This small molecule binds to this protein.
Small molecule (SMILES): CC(=O)N[C@@H]1[C@@H](O)[C@H](O)[C@@H](CO)O[C@H]1O

Sequence of chain 3.A:
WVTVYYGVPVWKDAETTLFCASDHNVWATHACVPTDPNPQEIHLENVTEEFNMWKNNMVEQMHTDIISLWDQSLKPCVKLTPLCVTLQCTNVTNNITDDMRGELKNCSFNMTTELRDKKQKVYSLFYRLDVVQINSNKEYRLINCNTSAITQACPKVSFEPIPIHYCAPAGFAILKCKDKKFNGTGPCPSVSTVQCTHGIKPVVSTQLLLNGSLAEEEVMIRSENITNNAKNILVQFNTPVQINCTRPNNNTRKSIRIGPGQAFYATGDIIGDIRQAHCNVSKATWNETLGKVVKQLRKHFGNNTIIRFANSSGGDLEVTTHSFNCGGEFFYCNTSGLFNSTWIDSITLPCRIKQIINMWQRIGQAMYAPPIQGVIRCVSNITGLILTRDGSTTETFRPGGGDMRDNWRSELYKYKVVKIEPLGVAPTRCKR

Binding-site contacts:
Ligand atom C1 contacts residue ASN93 of chain 3.A at 1.4 Å.
Ligand atom O5 contacts residue ASN93 of chain 3.A at 2.4 Å (h-bond).
Ligand atom C4 contacts residue ASN93 of chain 3.A at 4.1 Å.
Ligand atom O7 contacts residue ASN93 of chain 3.A at 4.4 Å.
Ligand atom N2 contacts residue ASN93 of chain 3.A at 2.7 Å (h-bond).
Ligand atom N2 contacts residue GLU92 of chain 3.A at 3.6 Å.
Ligand atom C7 contacts residue ASN93 of chain 3.A at 3.8 Å.
Ligand atom O7 contacts residue SER17 of chain 3.B at 3.2 Å (h-bond).
Ligand atom C8 contacts residue SER17 of chain 3.B at 3.1 Å.
Ligand atom C1 contacts residue GLU92 of chain 3.A at 4.5 Å.
Ligand atom C8 contacts residue GLY13 of chain 3.B at 4.3 Å.
Ligand atom C2 contacts residue ASN93 of chain 3.A at 2.3 Å.
Ligand atom C7 contacts residue GLU92 of chain 3.A at 4.2 Å.
Ligand atom C7 contacts residue SER17 of chain 3.B at 3.4 Å.
Ligand atom C8 contacts residue GLU92 of chain 3.A at 3.8 Å.
Ligand atom C5 contacts residue ASN93 of chain 3.A at 3.6 Å.
Ligand atom C3 contacts residue ASN93 of chain 3.A at 3.6 Å.

Sequence of chain 3.B:
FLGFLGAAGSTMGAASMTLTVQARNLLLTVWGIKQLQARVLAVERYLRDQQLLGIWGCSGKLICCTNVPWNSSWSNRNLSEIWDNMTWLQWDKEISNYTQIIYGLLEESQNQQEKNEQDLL